Binding-site contacts:
Ligand atom C5 contacts residue VAL163 of chain 1.A at 3.8 Å (hydrophobic).
Ligand atom C9 contacts residue LYS39 of chain 1.A at 3.8 Å.
Ligand atom C6 contacts residue LYS39 of chain 1.A at 4.2 Å.
Ligand atom O2 contacts residue ALA40 of chain 1.A at 3.8 Å.
Ligand atom C6 contacts residue VAL36 of chain 1.A at 4.0 Å (hydrophobic).
Ligand atom C10 contacts residue LYS39 of chain 1.A at 3.3 Å.
Ligand atom C3 contacts residue LYS39 of chain 1.A at 3.7 Å.
Ligand atom C2 contacts residue LYS39 of chain 1.A at 3.6 Å.
Ligand atom N contacts residue LYS39 of chain 1.A at 3.8 Å.
Ligand atom C16 contacts residue TYR156 of chain 1.A at 4.2 Å (hydrophobic).
Ligand atom C1 contacts residue LYS39 of chain 1.A at 3.3 Å.
Ligand atom C2 contacts residue TYR156 of chain 1.A at 4.0 Å (hydrophobic).
Ligand atom C6 contacts residue PHE164 of chain 1.A at 3.2 Å (hydrophobic).
Ligand atom C7 contacts residue ALA28 of chain 1.A at 4.1 Å (hydrophobic).
Ligand atom S contacts residue TYR156 of chain 1.A at 3.6 Å.
Ligand atom C7 contacts residue LEU157 of chain 1.A at 4.3 Å (hydrophobic).
Ligand atom O1 contacts residue LYS39 of chain 1.A at 2.8 Å.
Ligand atom N contacts residue TYR156 of chain 1.A at 3.7 Å.
Ligand atom C4 contacts residue LYS39 of chain 1.A at 3.7 Å.
Ligand atom C7 contacts residue VAL36 of chain 1.A at 3.6 Å (hydrophobic).
Ligand atom C7 contacts residue PHE164 of chain 1.A at 3.5 Å (hydrophobic).
Ligand atom S contacts residue ALA40 of chain 1.A at 4.3 Å.
Ligand atom C1 contacts residue TYR156 of chain 1.A at 3.8 Å (hydrophobic).
Ligand atom C8 contacts residue TYR156 of chain 1.A at 3.9 Å (hydrophobic).
Ligand atom C9 contacts residue TYR156 of chain 1.A at 3.6 Å (hydrophobic).
Ligand atom C5 contacts residue LYS39 of chain 1.A at 3.5 Å.
Ligand atom O2 contacts residue VAL36 of chain 1.A at 4.3 Å.
Ligand atom C11 contacts residue TYR156 of chain 1.A at 3.7 Å (hydrophobic).
Ligand atom O3 contacts residue TYR156 of chain 1.A at 2.5 Å.
Ligand atom C10 contacts residue TYR156 of chain 1.A at 3.7 Å (hydrophobic).
Ligand atom C8 contacts residue VAL36 of chain 1.A at 3.4 Å (hydrophobic).
Ligand atom C9 contacts residue VAL36 of chain 1.A at 4.1 Å (hydrophobic).
Ligand atom C4 contacts residue VAL163 of chain 1.A at 3.8 Å (hydrophobic).
Ligand atom S contacts residue LYS39 of chain 1.A at 3.9 Å.
Ligand atom C13 contacts residue TYR156 of chain 1.A at 4.0 Å (hydrophobic).
Ligand atom O2 contacts residue TYR156 of chain 1.A at 3.8 Å.
Ligand atom O2 contacts residue VAL153 of chain 1.A at 4.3 Å.
Ligand atom C6 contacts residue VAL163 of chain 1.A at 3.6 Å (hydrophobic).
Ligand atom O1 contacts residue ALA40 of chain 1.A at 3.4 Å (h-bond).
Ligand atom C12 contacts residue TYR156 of chain 1.A at 3.5 Å (hydrophobic).

This protein binds this small molecule.
Small molecule (SMILES): O=S(=O)(O)c1cccc2cccc(Nc3ccccc3)c12

Sequence of chain 1.A:
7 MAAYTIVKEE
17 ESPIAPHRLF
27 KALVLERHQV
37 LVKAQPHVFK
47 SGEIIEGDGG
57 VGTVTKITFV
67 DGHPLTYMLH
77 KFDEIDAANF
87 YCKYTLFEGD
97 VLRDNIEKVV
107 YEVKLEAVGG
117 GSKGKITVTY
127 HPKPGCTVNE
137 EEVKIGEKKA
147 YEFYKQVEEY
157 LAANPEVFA